Sequence of chain 1.C:
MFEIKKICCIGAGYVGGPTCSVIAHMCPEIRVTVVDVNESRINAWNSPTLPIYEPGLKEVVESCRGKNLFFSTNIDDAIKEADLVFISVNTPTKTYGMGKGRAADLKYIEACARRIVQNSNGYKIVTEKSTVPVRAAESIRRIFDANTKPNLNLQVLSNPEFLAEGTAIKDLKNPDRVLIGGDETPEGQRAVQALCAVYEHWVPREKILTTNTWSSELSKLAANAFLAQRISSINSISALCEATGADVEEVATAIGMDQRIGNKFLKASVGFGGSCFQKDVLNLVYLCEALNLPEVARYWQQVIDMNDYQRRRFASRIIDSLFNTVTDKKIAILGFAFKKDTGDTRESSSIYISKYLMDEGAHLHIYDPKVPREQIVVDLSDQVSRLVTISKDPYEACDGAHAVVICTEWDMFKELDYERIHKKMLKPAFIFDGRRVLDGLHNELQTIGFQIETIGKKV

Binding-site contacts:
Ligand atom O4' contacts residue THR131 of chain 1.C at 3.1 Å (h-bond).
Ligand atom O2' contacts residue ARG260 of chain 1.D at 2.8 Å (salt-bridge).
Ligand atom O3D contacts residue GLY273 of chain 1.C at 2.5 Å (h-bond).
Ligand atom O2D contacts residue LYS339 of chain 1.C at 3.5 Å.
Ligand atom O3A contacts residue LYS339 of chain 1.C at 3.6 Å.
Ligand atom O3' contacts residue ARG260 of chain 1.D at 3.3 Å (salt-bridge).
Ligand atom O2A contacts residue PHE265 of chain 1.C at 3.4 Å.
Ligand atom O2B contacts residue GLU165 of chain 1.C at 2.9 Å (salt-bridge).
Ligand atom O4' contacts residue LYS220 of chain 1.C at 2.6 Å (salt-bridge).
Ligand atom C4D contacts residue GLY273 of chain 1.C at 3.6 Å.
Ligand atom O2B contacts residue ALA164 of chain 1.C at 3.3 Å.
Ligand atom O3' contacts residue PHE162 of chain 1.C at 2.9 Å (h-bond).
Ligand atom O3D contacts residue PHE272 of chain 1.C at 3.5 Å.
Ligand atom O4 contacts residue LYS267 of chain 1.C at 3.2 Å (salt-bridge).
Ligand atom C5' contacts residue CYS276 of chain 1.C at 3.4 Å (hydrophobic).
Ligand atom C3D contacts residue PHE338 of chain 1.C at 3.4 Å (hydrophobic).
Ligand atom C4 contacts residue LYS267 of chain 1.C at 3.5 Å.
Ligand atom O1A contacts residue LYS339 of chain 1.C at 3.0 Å (salt-bridge).
Ligand atom C5' contacts residue LEU163 of chain 1.C at 3.6 Å (hydrophobic).
Ligand atom O5' contacts residue CYS276 of chain 1.C at 3.0 Å.
Ligand atom C3' contacts residue PHE162 of chain 1.C at 3.4 Å (hydrophobic).
Ligand atom O4' contacts residue LEU163 of chain 1.C at 3.4 Å (h-bond).
Ligand atom O2D contacts residue PHE338 of chain 1.C at 3.3 Å (h-bond).
Ligand atom N3 contacts residue LYS267 of chain 1.C at 2.9 Å (salt-bridge).
Ligand atom O4 contacts residue PHE265 of chain 1.C at 3.5 Å.
Ligand atom C5' contacts residue THR131 of chain 1.C at 3.3 Å.
Ligand atom O1B contacts residue PHE338 of chain 1.C at 3.5 Å.
Ligand atom O2 contacts residue SER269 of chain 1.C at 2.5 Å (h-bond).
Ligand atom C4' contacts residue LYS220 of chain 1.C at 3.3 Å.
Ligand atom O2A contacts residue PHE277 of chain 1.C at 3.4 Å.
Ligand atom C2 contacts residue SER269 of chain 1.C at 3.6 Å.
Ligand atom O2D contacts residue ARG442 of chain 1.C at 2.9 Å (salt-bridge).
Ligand atom O3B contacts residue ALA164 of chain 1.C at 3.6 Å.
Ligand atom O2 contacts residue ARG442 of chain 1.C at 3.3 Å (salt-bridge).
Ligand atom O4' contacts residue PHE162 of chain 1.C at 3.6 Å.
Ligand atom C3' contacts residue LEU163 of chain 1.C at 3.4 Å (hydrophobic).
Ligand atom C4' contacts residue ASN224 of chain 1.C at 3.6 Å.
Ligand atom O4' contacts residue GLU161 of chain 1.C at 3.0 Å (salt-bridge).
Ligand atom O4D contacts residue PHE272 of chain 1.C at 3.4 Å.
Ligand atom O3D contacts residue PHE338 of chain 1.C at 2.9 Å (h-bond).

Sequence of chain 1.D:
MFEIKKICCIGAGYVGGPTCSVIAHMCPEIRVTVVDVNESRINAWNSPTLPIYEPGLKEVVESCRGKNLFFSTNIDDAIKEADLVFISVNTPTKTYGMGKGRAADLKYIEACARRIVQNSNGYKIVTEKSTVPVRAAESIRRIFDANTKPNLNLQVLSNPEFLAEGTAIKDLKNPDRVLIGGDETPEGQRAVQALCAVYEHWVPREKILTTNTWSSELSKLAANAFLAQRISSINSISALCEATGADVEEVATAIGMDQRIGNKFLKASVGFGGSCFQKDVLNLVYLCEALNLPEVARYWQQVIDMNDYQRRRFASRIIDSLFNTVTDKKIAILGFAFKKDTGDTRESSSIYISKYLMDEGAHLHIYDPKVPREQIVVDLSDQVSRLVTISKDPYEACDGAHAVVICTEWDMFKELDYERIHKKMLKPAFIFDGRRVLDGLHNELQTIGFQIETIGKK

A protein and the small-molecule ligand that binds it are described below.
Small molecule (SMILES): O=c1ccn([C@@H]2O[C@H](CO[P](=O)(O)O[P](=O)(O)O[C@H]3OC[C@@H](O)[C@H](O)[C@H]3O)[C@@H](O)[C@H]2O)c(=O)[nH]1